Sequence of chain 2.A:
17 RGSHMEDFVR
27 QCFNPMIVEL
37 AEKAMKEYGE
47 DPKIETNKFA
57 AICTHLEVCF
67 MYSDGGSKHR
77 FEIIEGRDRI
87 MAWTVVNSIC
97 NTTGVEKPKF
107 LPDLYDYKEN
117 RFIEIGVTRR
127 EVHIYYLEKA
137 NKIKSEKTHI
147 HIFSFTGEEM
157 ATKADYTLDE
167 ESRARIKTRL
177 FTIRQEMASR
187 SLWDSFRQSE

This small molecule binds to this protein.
Small molecule (SMILES): COc1cc(CCNC(=O)c2nc(-c3ccccc3C)[nH]c(=O)c2O)ccn1

Binding-site contacts:
Ligand atom O15 contacts residue TYR131 of chain 2.A at 3.7 Å.
Ligand atom C12 contacts residue HIS61 of chain 2.A at 3.4 Å.
Ligand atom O15 contacts residue MN1 of chain 2.B at 2.4 Å.
Ligand atom C27 contacts residue ILE58 of chain 2.A at 3.4 Å (hydrophobic).
Ligand atom C22 contacts residue LYS54 of chain 2.A at 3.9 Å.
Ligand atom N16 contacts residue TYR131 of chain 2.A at 3.5 Å (h-bond).
Ligand atom N08 contacts residue MN1 of chain 2.C at 3.7 Å.
Ligand atom C03 contacts residue TYR44 of chain 2.A at 3.9 Å (hydrophobic).
Ligand atom C09 contacts residue MN1 of chain 2.C at 2.7 Å.
Ligand atom C12 contacts residue MN1 of chain 2.B at 2.7 Å.
Ligand atom O13 contacts residue HIS61 of chain 2.A at 3.1 Å (h-bond).
Ligand atom O13 contacts residue MN1 of chain 2.C at 2.6 Å.
Ligand atom C06 contacts residue TYR44 of chain 2.A at 3.2 Å (hydrophobic).
Ligand atom O15 contacts residue ILE121 of chain 2.A at 2.9 Å (h-bond).
Ligand atom O13 contacts residue GLU120 of chain 2.A at 2.7 Å (salt-bridge).
Ligand atom O15 contacts residue HIS61 of chain 2.A at 3.0 Å (h-bond).
Ligand atom C21 contacts residue SO41 of chain 2.I at 3.5 Å.
Ligand atom O02 contacts residue TYR44 of chain 2.A at 3.6 Å.
Ligand atom O15 contacts residue GLU120 of chain 2.A at 3.4 Å (salt-bridge).
Ligand atom C05 contacts residue TYR44 of chain 2.A at 3.6 Å (hydrophobic).
Ligand atom C22 contacts residue SO41 of chain 2.I at 3.4 Å.
Ligand atom N28 contacts residue ILE58 of chain 2.A at 3.4 Å.
Ligand atom O13 contacts residue ILE121 of chain 2.A at 3.8 Å.
Ligand atom C07 contacts residue MN1 of chain 2.C at 3.9 Å.
Ligand atom C14 contacts residue MN1 of chain 2.B at 2.9 Å.
Ligand atom C14 contacts residue TYR131 of chain 2.A at 3.9 Å (hydrophobic).
Ligand atom O10 contacts residue MN1 of chain 2.C at 1.8 Å.
Ligand atom C12 contacts residue MN1 of chain 2.C at 3.4 Å.
Ligand atom C14 contacts residue ILE121 of chain 2.A at 3.9 Å (hydrophobic).
Ligand atom C12 contacts residue GLU120 of chain 2.A at 3.6 Å.
Ligand atom C09 contacts residue GLU81 of chain 2.A at 3.6 Å.
Ligand atom O13 contacts residue ASP109 of chain 2.A at 3.0 Å (salt-bridge).
Ligand atom O10 contacts residue GLU81 of chain 2.A at 3.2 Å (salt-bridge).
Ligand atom C04 contacts residue TYR44 of chain 2.A at 3.4 Å (hydrophobic).
Ligand atom O13 contacts residue MN1 of chain 2.B at 1.8 Å.
Ligand atom C21 contacts residue LYS54 of chain 2.A at 3.8 Å.
Ligand atom C14 contacts residue GLU120 of chain 2.A at 3.9 Å.
Ligand atom O10 contacts residue ASP109 of chain 2.A at 3.8 Å.
Ligand atom C11 contacts residue MN1 of chain 2.C at 3.5 Å.
Ligand atom C14 contacts residue HIS61 of chain 2.A at 3.4 Å.